Binding-site contacts:
Ligand atom O1P contacts residue TYR79 of chain 1.A at 3.5 Å (h-bond).
Ligand atom O4 contacts residue LEU83 of chain 1.A at 3.7 Å.
Ligand atom C5' contacts residue ARG81 of chain 1.A at 4.0 Å.
Ligand atom O5' contacts residue ARG81 of chain 1.A at 3.1 Å (salt-bridge).
Ligand atom O5' contacts residue ARG35 of chain 1.A at 3.7 Å.
Ligand atom O5P contacts residue ASP40 of chain 1.A at 3.3 Å (salt-bridge).
Ligand atom O3' contacts residue TYR79 of chain 1.A at 4.1 Å.
Ligand atom C5 contacts residue TYR107 of chain 1.A at 3.9 Å (hydrophobic).
Ligand atom O4' contacts residue TYR79 of chain 1.A at 4.1 Å.
Ligand atom O4P contacts residue ARG81 of chain 1.A at 2.8 Å (salt-bridge).
Ligand atom O2 contacts residue ASP77 of chain 1.A at 3.8 Å.
Ligand atom O4P contacts residue CA1 of chain 1.B at 4.1 Å.
Ligand atom C5 contacts residue LEU83 of chain 1.A at 4.0 Å (hydrophobic).
Ligand atom C5M contacts residue ARG35 of chain 1.A at 3.6 Å.
Ligand atom O4 contacts residue LEU37 of chain 1.A at 3.8 Å.
Ligand atom C4 contacts residue LEU83 of chain 1.A at 3.6 Å (hydrophobic).
Ligand atom P2 contacts residue ARG81 of chain 1.A at 4.0 Å.
Ligand atom O3' contacts residue LYS78 of chain 1.A at 3.3 Å (salt-bridge).
Ligand atom P2 contacts residue ARG35 of chain 1.A at 3.6 Å.
Ligand atom P1 contacts residue TYR79 of chain 1.A at 3.7 Å.
Ligand atom P1 contacts residue LYS78 of chain 1.A at 3.6 Å.
Ligand atom O5P contacts residue CA1 of chain 1.B at 3.0 Å.
Ligand atom O6P contacts residue GLU43 of chain 1.A at 4.0 Å.
Ligand atom O5P contacts residue GLU43 of chain 1.A at 4.1 Å.
Ligand atom O1P contacts residue LYS78 of chain 1.A at 2.6 Å (salt-bridge).
Ligand atom C3' contacts residue TYR107 of chain 1.A at 3.9 Å (hydrophobic).
Ligand atom O5P contacts residue ARG35 of chain 1.A at 2.9 Å (salt-bridge).
Ligand atom C5M contacts residue ALA36 of chain 1.A at 4.1 Å (hydrophobic).
Ligand atom O2P contacts residue TYR79 of chain 1.A at 2.7 Å (h-bond).
Ligand atom C5M contacts residue TYR107 of chain 1.A at 3.7 Å (hydrophobic).
Ligand atom C5' contacts residue TYR107 of chain 1.A at 3.6 Å (hydrophobic).
Ligand atom C6 contacts residue ARG81 of chain 1.A at 4.1 Å.
Ligand atom C2 contacts residue ASP77 of chain 1.A at 4.0 Å.
Ligand atom O4' contacts residue ARG81 of chain 1.A at 3.1 Å (salt-bridge).
Ligand atom P2 contacts residue CA1 of chain 1.B at 4.0 Å.
Ligand atom O4P contacts residue ARG35 of chain 1.A at 3.0 Å (salt-bridge).
Ligand atom C4' contacts residue ARG81 of chain 1.A at 3.9 Å.
Ligand atom C2' contacts residue TYR107 of chain 1.A at 3.8 Å (hydrophobic).
Ligand atom N3 contacts residue TYR109 of chain 1.A at 4.0 Å.
Ligand atom N3 contacts residue LEU83 of chain 1.A at 3.7 Å.

A protein and the small-molecule ligand that binds it are described below.
Small molecule (SMILES): Cc1cn([C@H]2C[C@H](OP(=O)(O)O)[C@@H](COP(=O)(O)O)O2)c(=O)[nH]c1=O

Sequence of chain 1.A:
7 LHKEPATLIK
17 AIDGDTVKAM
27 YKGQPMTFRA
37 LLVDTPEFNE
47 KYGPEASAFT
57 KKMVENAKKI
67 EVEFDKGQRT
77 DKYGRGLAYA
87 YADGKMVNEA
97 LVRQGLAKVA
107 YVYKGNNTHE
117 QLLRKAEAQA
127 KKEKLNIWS